Sequence of chain 1.E:
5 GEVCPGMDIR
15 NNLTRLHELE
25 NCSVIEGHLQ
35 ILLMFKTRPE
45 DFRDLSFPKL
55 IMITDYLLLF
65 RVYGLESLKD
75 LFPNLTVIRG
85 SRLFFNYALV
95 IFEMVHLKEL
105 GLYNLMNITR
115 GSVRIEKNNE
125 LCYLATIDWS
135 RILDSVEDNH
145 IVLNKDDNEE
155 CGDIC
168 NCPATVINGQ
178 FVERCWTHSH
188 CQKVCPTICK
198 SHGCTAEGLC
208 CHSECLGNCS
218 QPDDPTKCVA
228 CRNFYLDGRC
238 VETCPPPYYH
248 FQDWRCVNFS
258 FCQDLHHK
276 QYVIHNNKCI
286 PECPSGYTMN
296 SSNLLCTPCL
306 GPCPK

Binding-site contacts:
Ligand atom N2 contacts residue ASN16 of chain 1.E at 3.0 Å (h-bond).
Ligand atom C2 contacts residue ASN16 of chain 1.E at 2.4 Å.
Ligand atom O6 contacts residue THR18 of chain 1.E at 3.5 Å.
Ligand atom C5 contacts residue ASN16 of chain 1.E at 3.6 Å.
Ligand atom O7 contacts residue ASN16 of chain 1.E at 4.5 Å.
Ligand atom C3 contacts residue ASN16 of chain 1.E at 3.8 Å.
Ligand atom O5 contacts residue ASN16 of chain 1.E at 2.3 Å (h-bond).
Ligand atom C1 contacts residue ASN16 of chain 1.E at 1.4 Å.
Ligand atom O5 contacts residue THR18 of chain 1.E at 3.6 Å.
Ligand atom C7 contacts residue ASN16 of chain 1.E at 4.0 Å.
Ligand atom C8 contacts residue GLU21 of chain 1.B at 3.6 Å.
Ligand atom C4 contacts residue ASN16 of chain 1.E at 4.2 Å.
Ligand atom C6 contacts residue THR18 of chain 1.E at 4.1 Å.

This protein binds this small molecule.
Small molecule (SMILES): CC(=O)N[C@@H]1[C@@H](O)[C@H](O)[C@@H](CO)O[C@H]1O

Sequence of chain 1.B:
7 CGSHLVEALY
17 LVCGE